Binding-site contacts:
Ligand atom O7 contacts residue ASN12 of chain 1.J at 3.7 Å.
Ligand atom C7 contacts residue ASN12 of chain 1.J at 3.9 Å.
Ligand atom C5 contacts residue ASN12 of chain 1.J at 4.1 Å.
Ligand atom O5 contacts residue ASN12 of chain 1.J at 2.7 Å (h-bond).
Ligand atom C2 contacts residue ASN12 of chain 1.J at 3.2 Å.
Ligand atom N2 contacts residue ASN12 of chain 1.J at 3.8 Å.
Ligand atom C1 contacts residue ASN12 of chain 1.J at 2.1 Å.

Sequence of chain 1.J:
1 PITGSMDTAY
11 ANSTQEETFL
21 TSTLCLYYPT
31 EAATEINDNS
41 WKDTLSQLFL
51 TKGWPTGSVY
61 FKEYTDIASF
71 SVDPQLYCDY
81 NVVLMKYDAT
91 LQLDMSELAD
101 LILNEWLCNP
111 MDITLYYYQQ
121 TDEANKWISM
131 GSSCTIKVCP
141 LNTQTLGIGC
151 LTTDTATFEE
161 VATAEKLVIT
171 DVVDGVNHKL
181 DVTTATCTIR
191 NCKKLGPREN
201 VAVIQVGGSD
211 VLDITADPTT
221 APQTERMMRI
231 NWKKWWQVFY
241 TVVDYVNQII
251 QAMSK

The protein below binds the small molecule below.
Small molecule (SMILES): CC(=O)N[C@H]1[C@H](O[C@H]2[C@H](O)[C@@H](NC(C)=O)CO[C@@H]2CO)O[C@H](CO)[C@@H](O)[C@@H]1O